Sequence of chain 1.G:
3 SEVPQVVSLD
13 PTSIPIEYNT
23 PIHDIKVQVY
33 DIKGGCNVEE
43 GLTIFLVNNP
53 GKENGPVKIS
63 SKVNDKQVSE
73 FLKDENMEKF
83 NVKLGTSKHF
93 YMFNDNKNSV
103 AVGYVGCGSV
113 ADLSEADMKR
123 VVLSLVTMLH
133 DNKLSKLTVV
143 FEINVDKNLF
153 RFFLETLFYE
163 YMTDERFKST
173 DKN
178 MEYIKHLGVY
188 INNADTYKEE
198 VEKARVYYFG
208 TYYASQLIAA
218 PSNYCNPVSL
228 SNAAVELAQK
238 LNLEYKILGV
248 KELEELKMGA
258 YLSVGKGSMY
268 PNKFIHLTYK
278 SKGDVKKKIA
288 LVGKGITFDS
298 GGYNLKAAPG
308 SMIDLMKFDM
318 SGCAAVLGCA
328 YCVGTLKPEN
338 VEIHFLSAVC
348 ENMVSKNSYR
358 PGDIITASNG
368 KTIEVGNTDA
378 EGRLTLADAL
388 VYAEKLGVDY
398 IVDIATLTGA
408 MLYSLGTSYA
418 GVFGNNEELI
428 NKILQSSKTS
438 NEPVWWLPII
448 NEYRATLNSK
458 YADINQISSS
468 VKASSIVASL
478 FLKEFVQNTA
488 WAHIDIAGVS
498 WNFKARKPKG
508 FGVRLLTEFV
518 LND

Binding-site contacts:
Ligand atom N contacts residue ASP296 of chain 1.G at 3.3 Å (salt-bridge).
Ligand atom C3 contacts residue ASN374 of chain 1.G at 3.5 Å.
Ligand atom O2 contacts residue GLY406 of chain 1.G at 2.8 Å (h-bond).
Ligand atom N contacts residue ASP316 of chain 1.G at 2.9 Å (salt-bridge).
Ligand atom C17 contacts residue LEU404 of chain 1.G at 2.7 Å (hydrophobic).
Ligand atom O3 contacts residue ZN1 of chain 1.LB at 2.4 Å.
Ligand atom P contacts residue LEU404 of chain 1.G at 3.6 Å.
Ligand atom C12 contacts residue MET309 of chain 1.G at 3.5 Å (hydrophobic).
Ligand atom C14 contacts residue ALA494 of chain 1.G at 3.2 Å (hydrophobic).
Ligand atom P contacts residue ASP376 of chain 1.G at 3.5 Å.
Ligand atom C13 contacts residue PHE315 of chain 1.G at 3.4 Å (hydrophobic).
Ligand atom P contacts residue ZN1 of chain 1.KB at 3.4 Å.
Ligand atom C19 contacts residue ZN1 of chain 1.KB at 3.4 Å.
Ligand atom N contacts residue ZN1 of chain 1.KB at 2.3 Å.
Ligand atom C11 contacts residue MET309 of chain 1.G at 3.7 Å (hydrophobic).
Ligand atom O4 contacts residue CO31 of chain 1.JB at 2.5 Å (h-bond).
Ligand atom C12 contacts residue LEU409 of chain 1.G at 3.5 Å (hydrophobic).
Ligand atom O4 contacts residue LYS291 of chain 1.G at 3.2 Å (salt-bridge).
Ligand atom C7 contacts residue CO31 of chain 1.JB at 3.6 Å.
Ligand atom O4 contacts residue ZN1 of chain 1.LB at 3.0 Å.
Ligand atom C14 contacts residue LEU409 of chain 1.G at 3.7 Å (hydrophobic).
Ligand atom C15 contacts residue THR403 of chain 1.G at 3.8 Å.
Ligand atom C8 contacts residue CO31 of chain 1.JB at 3.8 Å.
Ligand atom C5 contacts residue SER471 of chain 1.G at 3.8 Å.
Ligand atom O4 contacts residue ZN1 of chain 1.KB at 2.4 Å.
Ligand atom O4 contacts residue GLU378 of chain 1.G at 3.5 Å (salt-bridge).
Ligand atom C19 contacts residue LYS303 of chain 1.G at 3.7 Å.
Ligand atom P contacts residue ZN1 of chain 1.LB at 3.0 Å.
Ligand atom N contacts residue LYS291 of chain 1.G at 3.4 Å (salt-bridge).
Ligand atom C13 contacts residue ALA494 of chain 1.G at 3.1 Å (hydrophobic).
Ligand atom O4 contacts residue ASP376 of chain 1.G at 3.3 Å (salt-bridge).
Ligand atom O3 contacts residue ASP376 of chain 1.G at 2.8 Å (salt-bridge).
Ligand atom C10 contacts residue MET313 of chain 1.G at 3.3 Å (hydrophobic).
Ligand atom C17 contacts residue CO31 of chain 1.JB at 3.3 Å.
Ligand atom O4 contacts residue ASP296 of chain 1.G at 3.7 Å.
Ligand atom O3 contacts residue ASP296 of chain 1.G at 3.7 Å.
Ligand atom O4 contacts residue LEU404 of chain 1.G at 3.3 Å (h-bond).
Ligand atom O3 contacts residue LYS303 of chain 1.G at 2.8 Å (salt-bridge).
Ligand atom N contacts residue THR403 of chain 1.G at 3.6 Å (h-bond).
Ligand atom C17 contacts residue THR405 of chain 1.G at 3.8 Å.

This protein binds this small molecule.
Small molecule (SMILES): N[C@H](CCc1ccccc1)[P](=O)(O)C[C@@H](Cc1ccccc1)C(=O)O